Binding-site contacts:
Ligand atom C2 contacts residue ASN160 of chain 1.B at 2.6 Å.
Ligand atom C5 contacts residue THR162 of chain 1.B at 3.4 Å.
Ligand atom N2 contacts residue ASN160 of chain 1.B at 2.8 Å (h-bond).
Ligand atom C1 contacts residue ASN163 of chain 1.B at 4.1 Å.
Ligand atom C1 contacts residue ASN160 of chain 1.B at 1.4 Å.
Ligand atom C6 contacts residue THR162 of chain 1.B at 3.8 Å.
Ligand atom C5 contacts residue ASN160 of chain 1.B at 3.6 Å.
Ligand atom C1 contacts residue THR162 of chain 1.B at 3.8 Å.
Ligand atom O5 contacts residue THR162 of chain 1.B at 3.4 Å (h-bond).
Ligand atom C3 contacts residue ASN160 of chain 1.B at 3.8 Å.
Ligand atom C4 contacts residue ASN160 of chain 1.B at 4.3 Å.
Ligand atom O5 contacts residue ASN163 of chain 1.B at 4.3 Å.
Ligand atom C8 contacts residue ASN160 of chain 1.B at 3.5 Å.
Ligand atom C7 contacts residue ASN160 of chain 1.B at 3.9 Å.
Ligand atom O5 contacts residue ASN160 of chain 1.B at 2.5 Å (h-bond).

A protein and the small-molecule ligand that binds it are described below.
Small molecule (SMILES): CC(=O)N[C@@H]1[C@@H](O)[C@H](O)[C@@H](CO)O[C@H]1O

Sequence of chain 1.B:
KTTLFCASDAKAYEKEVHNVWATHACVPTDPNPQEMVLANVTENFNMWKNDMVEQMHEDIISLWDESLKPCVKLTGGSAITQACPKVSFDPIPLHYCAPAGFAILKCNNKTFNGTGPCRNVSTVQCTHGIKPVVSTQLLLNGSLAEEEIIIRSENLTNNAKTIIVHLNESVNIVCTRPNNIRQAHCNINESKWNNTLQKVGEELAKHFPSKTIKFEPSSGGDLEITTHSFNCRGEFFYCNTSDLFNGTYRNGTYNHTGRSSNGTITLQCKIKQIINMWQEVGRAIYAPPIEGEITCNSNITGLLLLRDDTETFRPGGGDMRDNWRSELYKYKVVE